A protein and the small-molecule ligand that binds it are described below.
Small molecule (SMILES): CC(=O)N[C@@H]1[C@@H](O[C@@H]2O[C@H](CO)[C@H](O)[C@H](O[C@]3(C(=O)O)C[C@H](O)[C@@H](NC(C)=O)[C@H]([C@H](O)[C@H](O)CO)O3)[C@H]2O)[C@H](O)[C@@H](CO[C@]2(C(=O)O)C[C@H](O)[C@@H](NC(C)=O)[C@H]([C@H](O)[C@H](O)CO)O2)O[C@H]1O

Sequence of chain 1.E:
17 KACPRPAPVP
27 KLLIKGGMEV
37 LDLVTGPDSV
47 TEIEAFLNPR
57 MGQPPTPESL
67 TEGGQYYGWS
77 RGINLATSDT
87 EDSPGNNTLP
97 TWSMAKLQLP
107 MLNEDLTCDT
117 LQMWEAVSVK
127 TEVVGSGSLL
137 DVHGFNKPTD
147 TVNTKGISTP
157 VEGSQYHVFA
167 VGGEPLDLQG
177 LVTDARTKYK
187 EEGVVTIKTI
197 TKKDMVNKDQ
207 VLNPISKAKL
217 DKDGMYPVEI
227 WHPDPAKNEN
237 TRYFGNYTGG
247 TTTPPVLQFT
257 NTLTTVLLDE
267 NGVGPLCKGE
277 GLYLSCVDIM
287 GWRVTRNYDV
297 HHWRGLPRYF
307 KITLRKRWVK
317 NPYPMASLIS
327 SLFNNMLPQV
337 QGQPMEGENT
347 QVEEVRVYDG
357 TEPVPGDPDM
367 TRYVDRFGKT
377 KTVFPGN

Sequence of chain 1.D:
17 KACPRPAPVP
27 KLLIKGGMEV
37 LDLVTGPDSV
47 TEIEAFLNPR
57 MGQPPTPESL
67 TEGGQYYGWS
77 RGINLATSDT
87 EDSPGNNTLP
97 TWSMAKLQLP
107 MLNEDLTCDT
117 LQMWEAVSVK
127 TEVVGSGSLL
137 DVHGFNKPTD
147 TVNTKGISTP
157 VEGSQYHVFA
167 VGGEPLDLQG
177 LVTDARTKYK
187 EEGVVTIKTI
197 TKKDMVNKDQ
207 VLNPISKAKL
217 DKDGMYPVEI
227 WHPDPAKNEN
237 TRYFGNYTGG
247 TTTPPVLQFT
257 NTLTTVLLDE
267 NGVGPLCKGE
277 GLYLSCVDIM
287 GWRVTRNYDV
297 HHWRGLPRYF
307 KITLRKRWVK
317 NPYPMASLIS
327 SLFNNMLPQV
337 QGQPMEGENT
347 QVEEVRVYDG

Binding-site contacts:
Ligand atom C2 contacts residue ARG77 of chain 1.D at 4.0 Å.
Ligand atom C4 contacts residue GLY78 of chain 1.D at 3.9 Å.
Ligand atom C4 contacts residue TYR72 of chain 1.D at 3.4 Å (hydrophobic).
Ligand atom C1 contacts residue ARG77 of chain 1.D at 3.1 Å.
Ligand atom O4 contacts residue THR291 of chain 1.D at 3.9 Å.
Ligand atom C4 contacts residue VAL296 of chain 1.D at 4.2 Å (hydrophobic).
Ligand atom O6 contacts residue ASN93 of chain 1.D at 3.6 Å (h-bond).
Ligand atom C8 contacts residue ARG77 of chain 1.D at 4.2 Å.
Ligand atom C11 contacts residue TYR72 of chain 1.D at 4.2 Å (hydrophobic).
Ligand atom O1A contacts residue TYR72 of chain 1.D at 3.4 Å.
Ligand atom O4 contacts residue ARG77 of chain 1.D at 4.2 Å.
Ligand atom C6 contacts residue ASN80 of chain 1.D at 4.3 Å.
Ligand atom C3 contacts residue HIS298 of chain 1.D at 3.8 Å.
Ligand atom C1 contacts residue TYR72 of chain 1.D at 3.8 Å (hydrophobic).
Ligand atom O1A contacts residue ARG77 of chain 1.D at 2.7 Å (salt-bridge).
Ligand atom C2 contacts residue GLY78 of chain 1.D at 4.2 Å.
Ligand atom C6 contacts residue THR94 of chain 1.D at 4.3 Å.
Ligand atom C6 contacts residue TYR72 of chain 1.D at 3.7 Å (hydrophobic).
Ligand atom O1A contacts residue GLY78 of chain 1.D at 3.8 Å.
Ligand atom O4 contacts residue VAL296 of chain 1.D at 3.9 Å.
Ligand atom O8 contacts residue ARG77 of chain 1.D at 3.5 Å (salt-bridge).
Ligand atom O1B contacts residue TYR72 of chain 1.D at 4.0 Å.
Ligand atom C3 contacts residue GLY78 of chain 1.D at 3.8 Å.
Ligand atom C3 contacts residue VAL296 of chain 1.D at 3.6 Å (hydrophobic).
Ligand atom C10 contacts residue TYR72 of chain 1.D at 4.0 Å (hydrophobic).
Ligand atom C6 contacts residue ASN93 of chain 1.D at 3.4 Å.
Ligand atom O1A contacts residue LYS186 of chain 1.D at 4.3 Å.
Ligand atom C5 contacts residue ASN93 of chain 1.D at 4.1 Å.
Ligand atom O4 contacts residue ASN80 of chain 1.D at 4.1 Å.
Ligand atom C3 contacts residue ARG77 of chain 1.D at 3.3 Å.
Ligand atom C5 contacts residue TYR72 of chain 1.D at 3.5 Å (hydrophobic).
Ligand atom O4 contacts residue TYR72 of chain 1.D at 3.7 Å.
Ligand atom O4 contacts residue GLY78 of chain 1.D at 3.4 Å (h-bond).
Ligand atom O8 contacts residue TYR72 of chain 1.D at 3.4 Å (h-bond).
Ligand atom O1B contacts residue ARG77 of chain 1.D at 2.4 Å (salt-bridge).
Ligand atom C4 contacts residue HIS298 of chain 1.D at 3.7 Å.
Ligand atom N5 contacts residue TYR72 of chain 1.D at 2.9 Å (h-bond).
Ligand atom O4 contacts residue HIS298 of chain 1.D at 2.7 Å (h-bond).
Ligand atom O3 contacts residue GLY78 of chain 1.D at 3.7 Å.
Ligand atom C4 contacts residue ARG77 of chain 1.D at 4.0 Å.